Sequence of chain 2.B:
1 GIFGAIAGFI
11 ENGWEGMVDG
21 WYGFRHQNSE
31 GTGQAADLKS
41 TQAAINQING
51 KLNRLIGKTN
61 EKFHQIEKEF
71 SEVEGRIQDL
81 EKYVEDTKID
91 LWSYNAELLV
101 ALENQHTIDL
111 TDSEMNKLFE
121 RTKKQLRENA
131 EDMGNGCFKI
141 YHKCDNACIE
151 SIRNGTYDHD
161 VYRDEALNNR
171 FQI

The protein below binds the small molecule below.
Small molecule (SMILES): CC(=O)N[C@@H]1[C@@H](O)[C@H](O)[C@@H](CO)O[C@H]1O

Binding-site contacts:
Ligand atom C5 contacts residue GLU150 of chain 2.B at 4.4 Å.
Ligand atom O5 contacts residue ASN154 of chain 2.B at 2.4 Å (h-bond).
Ligand atom C7 contacts residue ASN154 of chain 2.B at 3.3 Å.
Ligand atom C7 contacts residue THR156 of chain 2.B at 4.4 Å.
Ligand atom C4 contacts residue ASN154 of chain 2.B at 4.2 Å.
Ligand atom C8 contacts residue THR156 of chain 2.B at 4.1 Å.
Ligand atom C1 contacts residue SER151 of chain 2.B at 4.5 Å.
Ligand atom C2 contacts residue ASN154 of chain 2.B at 2.4 Å.
Ligand atom C2 contacts residue THR156 of chain 2.B at 4.5 Å.
Ligand atom N2 contacts residue THR156 of chain 2.B at 4.0 Å.
Ligand atom C8 contacts residue ASN154 of chain 2.B at 4.5 Å.
Ligand atom O5 contacts residue SER151 of chain 2.B at 4.0 Å.
Ligand atom O7 contacts residue ASN154 of chain 2.B at 3.2 Å (h-bond).
Ligand atom C6 contacts residue ALA147 of chain 2.B at 3.4 Å (hydrophobic).
Ligand atom O5 contacts residue GLU150 of chain 2.B at 3.5 Å.
Ligand atom C1 contacts residue GLU150 of chain 2.B at 4.3 Å.
Ligand atom C6 contacts residue GLU150 of chain 2.B at 4.0 Å.
Ligand atom C5 contacts residue ALA147 of chain 2.B at 4.5 Å (hydrophobic).
Ligand atom C3 contacts residue ASN154 of chain 2.B at 3.8 Å.
Ligand atom C5 contacts residue ASN154 of chain 2.B at 3.7 Å.
Ligand atom N2 contacts residue ASN154 of chain 2.B at 2.9 Å (h-bond).
Ligand atom C1 contacts residue THR156 of chain 2.B at 3.5 Å.
Ligand atom O5 contacts residue THR156 of chain 2.B at 4.1 Å.
Ligand atom O6 contacts residue ALA147 of chain 2.B at 4.2 Å.
Ligand atom C6 contacts residue SER151 of chain 2.B at 4.3 Å.
Ligand atom C1 contacts residue ASN154 of chain 2.B at 1.4 Å.
Ligand atom C5 contacts residue THR156 of chain 2.B at 4.4 Å.
Ligand atom O6 contacts residue GLU150 of chain 2.B at 3.6 Å.